Binding-site contacts:
Ligand atom C5 contacts residue ASP470 of chain 1.A at 4.1 Å.
Ligand atom C4 contacts residue THR446 of chain 1.A at 4.4 Å.
Ligand atom O5 contacts residue THR446 of chain 1.A at 4.3 Å.
Ligand atom C3 contacts residue THR446 of chain 1.A at 4.0 Å.
Ligand atom C2 contacts residue ASN444 of chain 1.A at 2.5 Å.
Ligand atom O5 contacts residue ASN444 of chain 1.A at 2.4 Å (h-bond).
Ligand atom C3 contacts residue ASN444 of chain 1.A at 3.8 Å.
Ligand atom C1 contacts residue ASN444 of chain 1.A at 1.4 Å.
Ligand atom C4 contacts residue ASN444 of chain 1.A at 4.3 Å.
Ligand atom C1 contacts residue ASP470 of chain 1.A at 4.5 Å.
Ligand atom C2 contacts residue THR446 of chain 1.A at 4.3 Å.
Ligand atom C6 contacts residue ASP470 of chain 1.A at 3.7 Å.
Ligand atom C1 contacts residue THR446 of chain 1.A at 3.8 Å.
Ligand atom O6 contacts residue ASP470 of chain 1.A at 4.0 Å.
Ligand atom N2 contacts residue THR446 of chain 1.A at 4.0 Å.
Ligand atom C7 contacts residue ASN444 of chain 1.A at 3.5 Å.
Ligand atom C5 contacts residue THR446 of chain 1.A at 4.0 Å.
Ligand atom O7 contacts residue ASN444 of chain 1.A at 3.7 Å.
Ligand atom C5 contacts residue ASN444 of chain 1.A at 3.6 Å.
Ligand atom O5 contacts residue ASP470 of chain 1.A at 3.5 Å (salt-bridge).
Ligand atom N2 contacts residue ASN444 of chain 1.A at 2.9 Å (h-bond).

Sequence of chain 1.A:
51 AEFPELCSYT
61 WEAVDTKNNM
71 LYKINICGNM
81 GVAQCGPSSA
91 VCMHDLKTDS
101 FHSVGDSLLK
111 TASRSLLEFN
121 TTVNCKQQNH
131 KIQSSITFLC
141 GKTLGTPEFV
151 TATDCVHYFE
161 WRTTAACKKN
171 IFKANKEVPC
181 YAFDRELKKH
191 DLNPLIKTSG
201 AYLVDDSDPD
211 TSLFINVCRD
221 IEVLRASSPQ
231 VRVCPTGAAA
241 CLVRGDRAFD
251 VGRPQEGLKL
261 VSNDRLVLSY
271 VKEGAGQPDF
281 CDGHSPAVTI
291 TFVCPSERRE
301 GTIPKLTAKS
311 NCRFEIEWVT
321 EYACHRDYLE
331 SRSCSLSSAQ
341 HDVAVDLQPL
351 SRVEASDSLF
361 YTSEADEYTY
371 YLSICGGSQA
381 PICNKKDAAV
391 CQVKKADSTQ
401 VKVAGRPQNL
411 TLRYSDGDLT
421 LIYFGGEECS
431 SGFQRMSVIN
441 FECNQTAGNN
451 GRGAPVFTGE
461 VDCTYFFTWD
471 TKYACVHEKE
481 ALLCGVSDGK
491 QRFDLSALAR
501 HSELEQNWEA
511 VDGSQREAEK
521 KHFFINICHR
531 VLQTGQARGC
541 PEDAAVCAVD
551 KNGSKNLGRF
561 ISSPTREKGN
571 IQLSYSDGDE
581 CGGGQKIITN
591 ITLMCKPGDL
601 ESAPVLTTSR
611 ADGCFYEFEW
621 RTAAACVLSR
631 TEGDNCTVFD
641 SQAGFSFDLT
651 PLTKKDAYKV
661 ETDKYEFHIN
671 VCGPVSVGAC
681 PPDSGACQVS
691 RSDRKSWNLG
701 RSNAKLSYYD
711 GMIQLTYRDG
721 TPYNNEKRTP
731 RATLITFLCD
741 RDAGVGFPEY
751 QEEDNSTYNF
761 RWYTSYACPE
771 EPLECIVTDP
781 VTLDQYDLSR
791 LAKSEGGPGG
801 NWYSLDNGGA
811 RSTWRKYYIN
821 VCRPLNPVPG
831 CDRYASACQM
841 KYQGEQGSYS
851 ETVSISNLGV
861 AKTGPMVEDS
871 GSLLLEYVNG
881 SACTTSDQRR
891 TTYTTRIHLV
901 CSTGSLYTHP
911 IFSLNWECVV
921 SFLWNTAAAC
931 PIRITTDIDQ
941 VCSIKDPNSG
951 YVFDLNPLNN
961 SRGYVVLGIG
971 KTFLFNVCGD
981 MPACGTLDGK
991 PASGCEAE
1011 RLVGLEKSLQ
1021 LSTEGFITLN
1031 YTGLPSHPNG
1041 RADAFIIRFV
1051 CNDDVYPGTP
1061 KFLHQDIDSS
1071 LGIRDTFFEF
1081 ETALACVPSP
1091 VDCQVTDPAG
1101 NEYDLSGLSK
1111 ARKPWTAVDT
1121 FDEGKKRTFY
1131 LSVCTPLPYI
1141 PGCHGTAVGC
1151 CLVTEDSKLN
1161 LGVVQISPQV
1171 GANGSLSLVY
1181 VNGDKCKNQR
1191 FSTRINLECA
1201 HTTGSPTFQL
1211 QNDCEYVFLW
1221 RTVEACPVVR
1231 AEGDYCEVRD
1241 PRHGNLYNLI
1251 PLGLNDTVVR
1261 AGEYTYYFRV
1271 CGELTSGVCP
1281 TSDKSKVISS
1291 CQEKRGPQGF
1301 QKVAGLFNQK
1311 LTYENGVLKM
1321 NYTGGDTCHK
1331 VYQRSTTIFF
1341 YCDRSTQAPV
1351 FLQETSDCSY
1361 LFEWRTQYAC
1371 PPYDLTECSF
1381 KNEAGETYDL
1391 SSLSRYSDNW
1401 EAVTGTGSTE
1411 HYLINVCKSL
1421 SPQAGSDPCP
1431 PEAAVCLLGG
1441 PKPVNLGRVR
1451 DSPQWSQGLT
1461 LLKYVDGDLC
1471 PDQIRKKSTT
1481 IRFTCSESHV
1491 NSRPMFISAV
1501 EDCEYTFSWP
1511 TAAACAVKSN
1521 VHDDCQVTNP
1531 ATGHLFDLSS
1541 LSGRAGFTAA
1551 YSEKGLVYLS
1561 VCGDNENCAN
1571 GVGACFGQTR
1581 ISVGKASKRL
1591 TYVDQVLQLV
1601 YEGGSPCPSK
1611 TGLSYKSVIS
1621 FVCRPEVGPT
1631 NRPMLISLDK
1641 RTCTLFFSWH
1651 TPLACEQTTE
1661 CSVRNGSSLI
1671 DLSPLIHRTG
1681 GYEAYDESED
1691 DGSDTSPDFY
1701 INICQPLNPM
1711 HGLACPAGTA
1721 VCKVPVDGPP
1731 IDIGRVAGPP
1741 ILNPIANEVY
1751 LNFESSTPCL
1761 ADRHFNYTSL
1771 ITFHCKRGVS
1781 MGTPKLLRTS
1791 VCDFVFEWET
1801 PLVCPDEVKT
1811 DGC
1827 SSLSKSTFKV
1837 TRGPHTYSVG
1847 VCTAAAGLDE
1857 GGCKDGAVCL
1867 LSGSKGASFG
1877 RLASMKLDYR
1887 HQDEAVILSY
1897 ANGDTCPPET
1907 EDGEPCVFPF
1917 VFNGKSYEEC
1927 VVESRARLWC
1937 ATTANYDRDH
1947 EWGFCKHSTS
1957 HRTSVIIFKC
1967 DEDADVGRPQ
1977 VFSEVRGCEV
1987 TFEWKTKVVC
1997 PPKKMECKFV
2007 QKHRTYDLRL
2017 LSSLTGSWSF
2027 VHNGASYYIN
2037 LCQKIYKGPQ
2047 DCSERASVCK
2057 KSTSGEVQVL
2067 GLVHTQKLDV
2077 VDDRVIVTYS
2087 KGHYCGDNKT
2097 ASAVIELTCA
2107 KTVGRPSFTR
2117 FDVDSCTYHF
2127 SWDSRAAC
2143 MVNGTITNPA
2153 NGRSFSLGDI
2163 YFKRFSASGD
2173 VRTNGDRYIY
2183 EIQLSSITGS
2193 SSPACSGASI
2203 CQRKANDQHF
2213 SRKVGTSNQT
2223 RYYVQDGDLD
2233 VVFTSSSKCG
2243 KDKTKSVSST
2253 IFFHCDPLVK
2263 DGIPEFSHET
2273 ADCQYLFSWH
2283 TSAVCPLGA

This protein binds this small molecule.
Small molecule (SMILES): CC(=O)N[C@H]1[C@H](O[C@H]2[C@H](O)[C@@H](NC(C)=O)CO[C@@H]2CO)O[C@H](CO)[C@@H](O)[C@@H]1O